This small molecule binds to this protein.
Small molecule (SMILES): N[C@@H](CCC(=O)O)C(=O)O

Sequence of chain 1.D:
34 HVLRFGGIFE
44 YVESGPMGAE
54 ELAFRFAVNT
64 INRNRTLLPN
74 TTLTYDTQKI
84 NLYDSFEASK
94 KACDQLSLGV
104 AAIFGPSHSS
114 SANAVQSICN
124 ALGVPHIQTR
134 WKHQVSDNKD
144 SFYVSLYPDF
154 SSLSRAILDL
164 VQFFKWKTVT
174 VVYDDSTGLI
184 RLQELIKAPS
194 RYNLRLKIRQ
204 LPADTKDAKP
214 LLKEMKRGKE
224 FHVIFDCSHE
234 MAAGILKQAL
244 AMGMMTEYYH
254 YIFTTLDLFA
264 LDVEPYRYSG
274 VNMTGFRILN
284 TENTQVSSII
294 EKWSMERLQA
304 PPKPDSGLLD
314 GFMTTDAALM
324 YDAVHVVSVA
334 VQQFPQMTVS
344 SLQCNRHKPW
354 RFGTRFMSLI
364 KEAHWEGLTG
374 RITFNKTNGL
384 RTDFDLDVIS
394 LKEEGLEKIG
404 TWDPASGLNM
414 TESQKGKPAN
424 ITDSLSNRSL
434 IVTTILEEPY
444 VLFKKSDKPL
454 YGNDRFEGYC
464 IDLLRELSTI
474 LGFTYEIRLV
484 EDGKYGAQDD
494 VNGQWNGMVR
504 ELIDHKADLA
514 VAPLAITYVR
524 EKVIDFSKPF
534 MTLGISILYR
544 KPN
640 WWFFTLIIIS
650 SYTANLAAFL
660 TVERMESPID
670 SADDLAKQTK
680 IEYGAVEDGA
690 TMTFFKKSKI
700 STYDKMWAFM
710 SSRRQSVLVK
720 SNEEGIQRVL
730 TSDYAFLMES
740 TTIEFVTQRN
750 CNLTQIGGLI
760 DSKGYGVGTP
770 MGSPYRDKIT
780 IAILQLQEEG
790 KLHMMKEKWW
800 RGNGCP

Binding-site contacts:
Ligand atom OE2 contacts residue GLU738 of chain 1.D at 3.1 Å (salt-bridge).
Ligand atom OE1 contacts residue VAL685 of chain 1.D at 3.4 Å.
Ligand atom OE2 contacts residue LEU736 of chain 1.D at 4.2 Å.
Ligand atom CD contacts residue VAL685 of chain 1.D at 3.9 Å (hydrophobic).
Ligand atom OXT contacts residue GLY688 of chain 1.D at 3.7 Å.
Ligand atom CB contacts residue TYR488 of chain 1.D at 3.5 Å (hydrophobic).
Ligand atom C contacts residue GLU738 of chain 1.D at 4.3 Å.
Ligand atom CD contacts residue ASN721 of chain 1.D at 4.0 Å.
Ligand atom CD contacts residue GLU738 of chain 1.D at 3.9 Å.
Ligand atom OXT contacts residue ARG523 of chain 1.D at 3.6 Å (salt-bridge).
Ligand atom CG contacts residue GLU738 of chain 1.D at 4.2 Å.
Ligand atom OXT contacts residue ALA689 of chain 1.D at 3.2 Å (h-bond).
Ligand atom CG contacts residue ASN721 of chain 1.D at 3.7 Å.
Ligand atom N contacts residue TYR764 of chain 1.D at 4.0 Å.
Ligand atom CA contacts residue GLU738 of chain 1.D at 3.4 Å.
Ligand atom OE1 contacts residue GLU738 of chain 1.D at 4.5 Å.
Ligand atom O contacts residue PRO516 of chain 1.D at 2.9 Å (h-bond).
Ligand atom C contacts residue PRO516 of chain 1.D at 3.7 Å (hydrophobic).
Ligand atom OE2 contacts residue ASN721 of chain 1.D at 3.9 Å.
Ligand atom CD contacts residue THR690 of chain 1.D at 3.7 Å.
Ligand atom N contacts residue PRO516 of chain 1.D at 3.2 Å (h-bond).
Ligand atom O contacts residue ARG523 of chain 1.D at 4.1 Å.
Ligand atom C contacts residue ARG523 of chain 1.D at 4.3 Å.
Ligand atom OXT contacts residue TYR488 of chain 1.D at 3.4 Å.
Ligand atom CB contacts residue GLU738 of chain 1.D at 4.3 Å.
Ligand atom OE2 contacts residue THR690 of chain 1.D at 3.5 Å.
Ligand atom OE1 contacts residue THR690 of chain 1.D at 3.4 Å.
Ligand atom N contacts residue ALA518 of chain 1.D at 4.3 Å.
Ligand atom O contacts residue ALA518 of chain 1.D at 3.9 Å.
Ligand atom N contacts residue GLU738 of chain 1.D at 2.6 Å (salt-bridge).
Ligand atom C contacts residue ALA689 of chain 1.D at 3.9 Å (hydrophobic).
Ligand atom CA contacts residue PRO516 of chain 1.D at 4.0 Å (hydrophobic).
Ligand atom OE2 contacts residue VAL685 of chain 1.D at 4.4 Å.
Ligand atom OE2 contacts residue MET737 of chain 1.D at 3.7 Å.
Ligand atom CA contacts residue TYR488 of chain 1.D at 4.1 Å (hydrophobic).
Ligand atom O contacts residue ALA689 of chain 1.D at 4.2 Å.
Ligand atom O contacts residue TYR488 of chain 1.D at 3.9 Å.
Ligand atom O contacts residue LEU517 of chain 1.D at 4.2 Å.
Ligand atom C contacts residue TYR488 of chain 1.D at 3.5 Å (hydrophobic).